Sequence of chain 1.B:
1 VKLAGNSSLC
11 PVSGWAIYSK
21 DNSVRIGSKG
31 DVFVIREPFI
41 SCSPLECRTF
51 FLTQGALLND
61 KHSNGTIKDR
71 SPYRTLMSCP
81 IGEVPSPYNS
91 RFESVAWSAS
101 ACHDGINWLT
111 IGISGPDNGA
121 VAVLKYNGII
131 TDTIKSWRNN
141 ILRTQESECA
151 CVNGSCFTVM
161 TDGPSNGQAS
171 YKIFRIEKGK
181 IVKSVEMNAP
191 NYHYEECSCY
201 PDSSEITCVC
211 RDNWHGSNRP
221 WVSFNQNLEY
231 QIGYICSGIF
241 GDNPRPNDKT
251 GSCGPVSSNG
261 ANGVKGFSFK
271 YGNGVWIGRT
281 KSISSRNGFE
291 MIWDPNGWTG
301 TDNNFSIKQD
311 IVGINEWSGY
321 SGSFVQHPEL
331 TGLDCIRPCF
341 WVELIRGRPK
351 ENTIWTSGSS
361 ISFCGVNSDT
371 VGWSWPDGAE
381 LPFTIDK

This small molecule binds to this protein.
Small molecule (SMILES): CCC(CC)O[C@@H]1C=C(C(=O)O)C[C@H](N)[C@H]1NC(C)=O

Binding-site contacts:
Ligand atom O1B contacts residue ARG211 of chain 1.B at 3.1 Å (salt-bridge).
Ligand atom C5 contacts residue ASP69 of chain 1.B at 3.9 Å.
Ligand atom C1 contacts residue ARG36 of chain 1.B at 4.0 Å.
Ligand atom O10 contacts residue ARG70 of chain 1.B at 2.8 Å (salt-bridge).
Ligand atom C81 contacts residue GLU195 of chain 1.B at 3.9 Å.
Ligand atom C9 contacts residue ARG143 of chain 1.B at 3.6 Å.
Ligand atom C82 contacts residue ARG211 of chain 1.B at 3.7 Å.
Ligand atom O1B contacts residue TYR320 of chain 1.B at 3.6 Å.
Ligand atom N4 contacts residue GLU37 of chain 1.B at 2.9 Å (salt-bridge).
Ligand atom C4 contacts residue ASP69 of chain 1.B at 3.5 Å.
Ligand atom C10 contacts residue ARG70 of chain 1.B at 3.8 Å.
Ligand atom C11 contacts residue TRP97 of chain 1.B at 3.9 Å (hydrophobic).
Ligand atom C7 contacts residue TYR320 of chain 1.B at 3.7 Å (hydrophobic).
Ligand atom O1A contacts residue ARG36 of chain 1.B at 2.9 Å (salt-bridge).
Ligand atom C1 contacts residue EPE1 of chain 1.O at 3.5 Å.
Ligand atom C11 contacts residue ARG70 of chain 1.B at 3.9 Å.
Ligand atom O10 contacts residue ASP69 of chain 1.B at 3.3 Å.
Ligand atom C6 contacts residue GLU196 of chain 1.B at 3.7 Å.
Ligand atom C82 contacts residue GLU195 of chain 1.B at 3.6 Å.
Ligand atom C1 contacts residue TYR320 of chain 1.B at 3.1 Å (hydrophobic).
Ligand atom C4 contacts residue GLU37 of chain 1.B at 3.6 Å.
Ligand atom N4 contacts residue ASP69 of chain 1.B at 2.9 Å (salt-bridge).
Ligand atom O1A contacts residue TYR320 of chain 1.B at 3.6 Å.
Ligand atom C1 contacts residue ARG286 of chain 1.B at 3.5 Å.
Ligand atom C2 contacts residue TYR320 of chain 1.B at 2.8 Å (hydrophobic).
Ligand atom O1A contacts residue ARG286 of chain 1.B at 2.8 Å (salt-bridge).
Ligand atom C82 contacts residue ASN213 of chain 1.B at 3.6 Å.
Ligand atom O1A contacts residue EPE1 of chain 1.O at 3.7 Å.
Ligand atom C3 contacts residue ASP69 of chain 1.B at 3.2 Å.
Ligand atom O1B contacts residue EPE1 of chain 1.O at 3.5 Å.
Ligand atom O1B contacts residue ARG286 of chain 1.B at 2.7 Å (salt-bridge).
Ligand atom C3 contacts residue ARG36 of chain 1.B at 3.8 Å.
Ligand atom C3 contacts residue GLU37 of chain 1.B at 3.8 Å.
Ligand atom C4 contacts residue TYR320 of chain 1.B at 3.7 Å (hydrophobic).
Ligand atom C3 contacts residue TYR320 of chain 1.B at 3.5 Å (hydrophobic).
Ligand atom C1 contacts residue ARG211 of chain 1.B at 3.9 Å.
Ligand atom C6 contacts residue TYR320 of chain 1.B at 3.9 Å (hydrophobic).
Ligand atom C81 contacts residue GLU196 of chain 1.B at 3.9 Å.
Ligand atom C91 contacts residue ARG143 of chain 1.B at 3.8 Å.
Ligand atom C9 contacts residue SER165 of chain 1.B at 3.8 Å.